Binding-site contacts:
Ligand atom C8 contacts residue ASN71 of chain 1.A at 4.3 Å.
Ligand atom N2 contacts residue GLU50 of chain 1.A at 4.1 Å.
Ligand atom N2 contacts residue ARG204 of chain 1.A at 4.2 Å.
Ligand atom C7 contacts residue ASN71 of chain 1.A at 3.1 Å.
Ligand atom C8 contacts residue GLU50 of chain 1.A at 4.0 Å.
Ligand atom O5 contacts residue ASN71 of chain 1.A at 2.4 Å (h-bond).
Ligand atom C7 contacts residue ARG204 of chain 1.A at 3.8 Å.
Ligand atom C8 contacts residue CYS119 of chain 1.A at 3.3 Å (hydrophobic).
Ligand atom C4 contacts residue ASN71 of chain 1.A at 4.3 Å.
Ligand atom O7 contacts residue ARG204 of chain 1.A at 3.6 Å.
Ligand atom C8 contacts residue ASN48 of chain 1.A at 3.8 Å.
Ligand atom C5 contacts residue ASN71 of chain 1.A at 3.7 Å.
Ligand atom O3 contacts residue ARG204 of chain 1.A at 3.8 Å.
Ligand atom C7 contacts residue GLU50 of chain 1.A at 4.2 Å.
Ligand atom N2 contacts residue ASN71 of chain 1.A at 2.9 Å (h-bond).
Ligand atom C2 contacts residue ASN71 of chain 1.A at 2.5 Å.
Ligand atom C8 contacts residue ARG204 of chain 1.A at 3.6 Å.
Ligand atom O5 contacts residue GLU70 of chain 1.A at 4.2 Å.
Ligand atom C7 contacts residue ASN48 of chain 1.A at 4.2 Å.
Ligand atom C2 contacts residue ARG204 of chain 1.A at 4.4 Å.
Ligand atom C1 contacts residue ASN71 of chain 1.A at 1.5 Å.
Ligand atom O7 contacts residue ASN48 of chain 1.A at 4.2 Å.
Ligand atom O7 contacts residue GLU70 of chain 1.A at 4.2 Å.
Ligand atom O7 contacts residue ASN71 of chain 1.A at 3.0 Å (h-bond).
Ligand atom C3 contacts residue ASN71 of chain 1.A at 3.8 Å.

Sequence of chain 1.A:
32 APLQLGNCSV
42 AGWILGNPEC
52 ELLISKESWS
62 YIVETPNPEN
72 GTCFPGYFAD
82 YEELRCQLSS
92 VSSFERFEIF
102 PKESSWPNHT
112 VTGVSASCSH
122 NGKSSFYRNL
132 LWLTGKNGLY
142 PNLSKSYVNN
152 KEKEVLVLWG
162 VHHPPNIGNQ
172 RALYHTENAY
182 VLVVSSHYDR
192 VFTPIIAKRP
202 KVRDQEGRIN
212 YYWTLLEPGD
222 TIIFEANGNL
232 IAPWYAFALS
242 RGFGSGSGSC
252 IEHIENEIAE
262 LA

The small molecule below binds the protein below.
Small molecule (SMILES): CC(=O)N[C@@H]1[C@@H](O)[C@H](O)[C@@H](CO)O[C@H]1O